Sequence of chain 1.ZA:
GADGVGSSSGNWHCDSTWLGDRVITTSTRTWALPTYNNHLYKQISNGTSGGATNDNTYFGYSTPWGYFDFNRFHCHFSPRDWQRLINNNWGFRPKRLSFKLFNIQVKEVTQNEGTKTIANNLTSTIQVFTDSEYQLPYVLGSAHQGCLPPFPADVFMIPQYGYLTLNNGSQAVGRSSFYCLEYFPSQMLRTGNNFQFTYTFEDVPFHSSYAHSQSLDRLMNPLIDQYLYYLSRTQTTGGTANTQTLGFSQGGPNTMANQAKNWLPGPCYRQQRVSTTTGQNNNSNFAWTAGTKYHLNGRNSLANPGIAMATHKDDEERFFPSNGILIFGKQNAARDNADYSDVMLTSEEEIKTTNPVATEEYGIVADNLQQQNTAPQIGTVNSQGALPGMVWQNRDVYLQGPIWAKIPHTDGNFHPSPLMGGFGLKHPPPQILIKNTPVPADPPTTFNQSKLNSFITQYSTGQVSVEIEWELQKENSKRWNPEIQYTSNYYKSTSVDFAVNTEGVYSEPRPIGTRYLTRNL

A protein and the small-molecule ligand that binds it are described below.
Small molecule (SMILES): Nc1ccn([C@H]2C[C@H](O)[C@@H](COP(=O)(O)O)O2)c(=O)n1

Binding-site contacts:
Ligand atom C3' contacts residue DA1 of chain 1.HF at 2.6 Å.
Ligand atom O5' contacts residue DA1 of chain 1.HF at 4.3 Å.
Ligand atom C5' contacts residue DA1 of chain 1.HF at 4.4 Å.
Ligand atom O3' contacts residue PRO205 of chain 1.ZA at 4.2 Å.
Ligand atom O3' contacts residue DA1 of chain 1.HF at 1.6 Å.
Ligand atom C5' contacts residue PRO205 of chain 1.ZA at 4.5 Å (hydrophobic).
Ligand atom C2' contacts residue DA1 of chain 1.HF at 3.1 Å.
Ligand atom C4' contacts residue DA1 of chain 1.HF at 3.9 Å.